Sequence of chain 1.A:
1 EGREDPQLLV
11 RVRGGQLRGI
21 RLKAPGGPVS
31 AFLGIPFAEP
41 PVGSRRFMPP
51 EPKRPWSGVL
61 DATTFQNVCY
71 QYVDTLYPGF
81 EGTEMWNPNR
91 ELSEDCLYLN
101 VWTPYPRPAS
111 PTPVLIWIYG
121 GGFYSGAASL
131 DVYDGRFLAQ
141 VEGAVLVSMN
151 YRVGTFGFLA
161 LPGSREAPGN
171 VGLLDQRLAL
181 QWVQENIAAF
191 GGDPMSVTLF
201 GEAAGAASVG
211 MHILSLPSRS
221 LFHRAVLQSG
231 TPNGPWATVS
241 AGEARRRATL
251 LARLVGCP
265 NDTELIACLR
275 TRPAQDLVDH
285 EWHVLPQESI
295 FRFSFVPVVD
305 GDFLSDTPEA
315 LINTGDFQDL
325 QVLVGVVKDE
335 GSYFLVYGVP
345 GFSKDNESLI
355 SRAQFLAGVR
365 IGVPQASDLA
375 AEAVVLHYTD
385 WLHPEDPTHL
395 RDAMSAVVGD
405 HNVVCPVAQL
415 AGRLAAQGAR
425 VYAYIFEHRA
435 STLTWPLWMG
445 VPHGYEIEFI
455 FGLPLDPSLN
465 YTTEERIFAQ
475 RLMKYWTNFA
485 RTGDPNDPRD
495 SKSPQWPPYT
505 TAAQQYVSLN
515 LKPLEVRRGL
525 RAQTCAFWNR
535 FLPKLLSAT

Binding-site contacts:
Ligand atom O7 contacts residue ACH1 of chain 1.E at 3.8 Å.
Ligand atom O4 contacts residue TYR341 of chain 1.A at 4.2 Å.
Ligand atom C8 contacts residue TYR72 of chain 1.A at 3.6 Å (hydrophobic).
Ligand atom C5 contacts residue TYR124 of chain 1.A at 3.2 Å (hydrophobic).
Ligand atom O7 contacts residue TYR124 of chain 1.A at 3.6 Å.
Ligand atom O7 contacts residue PHE338 of chain 1.A at 3.9 Å.
Ligand atom N1 contacts residue TRP286 of chain 1.A at 4.3 Å.
Ligand atom C6 contacts residue TYR341 of chain 1.A at 3.6 Å (hydrophobic).
Ligand atom C8 contacts residue TYR341 of chain 1.A at 3.9 Å (hydrophobic).
Ligand atom C10 contacts residue TYR72 of chain 1.A at 3.5 Å (hydrophobic).
Ligand atom O4 contacts residue TYR124 of chain 1.A at 3.2 Å (h-bond).
Ligand atom C6 contacts residue TYR337 of chain 1.A at 4.0 Å (hydrophobic).
Ligand atom C5 contacts residue TYR341 of chain 1.A at 4.3 Å (hydrophobic).
Ligand atom C6 contacts residue TYR124 of chain 1.A at 3.6 Å (hydrophobic).
Ligand atom C9 contacts residue TYR72 of chain 1.A at 4.2 Å (hydrophobic).
Ligand atom C3 contacts residue TRP286 of chain 1.A at 4.1 Å (hydrophobic).
Ligand atom C9 contacts residue TRP286 of chain 1.A at 3.8 Å (hydrophobic).
Ligand atom O7 contacts residue PHE297 of chain 1.A at 3.6 Å.
Ligand atom C8 contacts residue ASP74 of chain 1.A at 4.4 Å.
Ligand atom C3 contacts residue TYR124 of chain 1.A at 4.0 Å (hydrophobic).
Ligand atom C6 contacts residue ACH1 of chain 1.E at 3.9 Å.
Ligand atom C5 contacts residue ACH1 of chain 1.E at 4.0 Å.
Ligand atom C10 contacts residue TRP286 of chain 1.A at 3.3 Å (hydrophobic).
Ligand atom N1 contacts residue TYR72 of chain 1.A at 4.2 Å.
Ligand atom C10 contacts residue TYR124 of chain 1.A at 4.2 Å (hydrophobic).

The protein below binds the small molecule below.
Small molecule (SMILES): CC(=O)OCC[N+](C)(C)C